The protein below binds the small molecule below.
Small molecule (SMILES): CC(=O)N[C@H]1[C@H](O[C@H]2[C@H](O)[C@@H](NC(C)=O)CO[C@@H]2CO)O[C@H](CO)[C@@H](O)[C@@H]1O

Sequence of chain 1.A:
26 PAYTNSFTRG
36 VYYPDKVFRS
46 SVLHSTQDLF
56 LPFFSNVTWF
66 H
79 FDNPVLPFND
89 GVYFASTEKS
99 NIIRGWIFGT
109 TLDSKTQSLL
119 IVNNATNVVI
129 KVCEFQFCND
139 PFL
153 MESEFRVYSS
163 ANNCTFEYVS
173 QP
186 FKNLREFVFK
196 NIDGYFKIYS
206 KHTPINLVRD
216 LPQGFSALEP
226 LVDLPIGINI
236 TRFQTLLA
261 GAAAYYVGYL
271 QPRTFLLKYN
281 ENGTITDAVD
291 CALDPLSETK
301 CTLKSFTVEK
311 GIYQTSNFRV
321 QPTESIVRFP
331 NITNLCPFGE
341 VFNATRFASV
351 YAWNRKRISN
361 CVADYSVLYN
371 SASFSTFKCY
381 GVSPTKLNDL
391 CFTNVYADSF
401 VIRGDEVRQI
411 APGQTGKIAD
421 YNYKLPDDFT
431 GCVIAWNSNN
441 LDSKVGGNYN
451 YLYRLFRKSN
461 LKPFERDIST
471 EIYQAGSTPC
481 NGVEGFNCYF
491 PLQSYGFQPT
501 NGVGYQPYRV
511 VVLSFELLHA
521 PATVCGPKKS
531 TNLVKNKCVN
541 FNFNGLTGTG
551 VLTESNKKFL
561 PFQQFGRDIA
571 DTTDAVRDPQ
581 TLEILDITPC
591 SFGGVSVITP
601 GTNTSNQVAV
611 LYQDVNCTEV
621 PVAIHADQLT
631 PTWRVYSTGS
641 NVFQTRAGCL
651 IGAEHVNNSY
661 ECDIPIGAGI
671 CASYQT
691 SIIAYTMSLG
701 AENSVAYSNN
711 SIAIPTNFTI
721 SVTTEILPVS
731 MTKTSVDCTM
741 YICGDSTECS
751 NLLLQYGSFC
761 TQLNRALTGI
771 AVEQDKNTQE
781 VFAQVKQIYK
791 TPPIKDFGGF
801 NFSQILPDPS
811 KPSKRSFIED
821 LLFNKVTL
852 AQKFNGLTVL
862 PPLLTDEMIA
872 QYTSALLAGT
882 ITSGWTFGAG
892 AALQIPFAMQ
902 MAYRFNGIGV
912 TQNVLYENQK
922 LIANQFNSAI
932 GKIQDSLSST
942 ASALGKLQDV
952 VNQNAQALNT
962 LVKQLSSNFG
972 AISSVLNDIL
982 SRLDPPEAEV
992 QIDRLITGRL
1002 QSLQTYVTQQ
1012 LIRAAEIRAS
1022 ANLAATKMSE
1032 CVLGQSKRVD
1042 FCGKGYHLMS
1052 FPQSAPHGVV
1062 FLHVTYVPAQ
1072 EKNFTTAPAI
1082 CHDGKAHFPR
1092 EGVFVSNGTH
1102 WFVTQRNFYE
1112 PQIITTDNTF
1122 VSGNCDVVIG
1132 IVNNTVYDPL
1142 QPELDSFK

Binding-site contacts:
Ligand atom C1 contacts residue ASN717 of chain 1.A at 1.4 Å.
Ligand atom C4 contacts residue ASN717 of chain 1.A at 4.2 Å.
Ligand atom O5 contacts residue ASN717 of chain 1.A at 2.5 Å (h-bond).
Ligand atom C8 contacts residue ASN717 of chain 1.A at 4.3 Å.
Ligand atom C7 contacts residue LEU922 of chain 1.A at 4.4 Å (hydrophobic).
Ligand atom C2 contacts residue GLN1071 of chain 1.A at 4.5 Å.
Ligand atom C5 contacts residue LEU922 of chain 1.A at 4.5 Å (hydrophobic).
Ligand atom C1 contacts residue GLN1071 of chain 1.A at 3.8 Å.
Ligand atom O7 contacts residue ASN717 of chain 1.A at 3.3 Å (h-bond).
Ligand atom N2 contacts residue ASN717 of chain 1.A at 2.8 Å (h-bond).
Ligand atom C3 contacts residue ASN717 of chain 1.A at 3.7 Å.
Ligand atom O4 contacts residue LEU922 of chain 1.A at 4.3 Å.
Ligand atom O7 contacts residue GLN1071 of chain 1.A at 3.7 Å.
Ligand atom C5 contacts residue ASN717 of chain 1.A at 3.8 Å.
Ligand atom C7 contacts residue ASN717 of chain 1.A at 3.2 Å.
Ligand atom O6 contacts residue GLN1071 of chain 1.A at 3.8 Å.
Ligand atom O5 contacts residue GLN1071 of chain 1.A at 3.3 Å (h-bond).
Ligand atom O7 contacts residue LEU922 of chain 1.A at 3.7 Å.
Ligand atom C2 contacts residue ASN717 of chain 1.A at 2.4 Å.